Sequence of chain 1.A:
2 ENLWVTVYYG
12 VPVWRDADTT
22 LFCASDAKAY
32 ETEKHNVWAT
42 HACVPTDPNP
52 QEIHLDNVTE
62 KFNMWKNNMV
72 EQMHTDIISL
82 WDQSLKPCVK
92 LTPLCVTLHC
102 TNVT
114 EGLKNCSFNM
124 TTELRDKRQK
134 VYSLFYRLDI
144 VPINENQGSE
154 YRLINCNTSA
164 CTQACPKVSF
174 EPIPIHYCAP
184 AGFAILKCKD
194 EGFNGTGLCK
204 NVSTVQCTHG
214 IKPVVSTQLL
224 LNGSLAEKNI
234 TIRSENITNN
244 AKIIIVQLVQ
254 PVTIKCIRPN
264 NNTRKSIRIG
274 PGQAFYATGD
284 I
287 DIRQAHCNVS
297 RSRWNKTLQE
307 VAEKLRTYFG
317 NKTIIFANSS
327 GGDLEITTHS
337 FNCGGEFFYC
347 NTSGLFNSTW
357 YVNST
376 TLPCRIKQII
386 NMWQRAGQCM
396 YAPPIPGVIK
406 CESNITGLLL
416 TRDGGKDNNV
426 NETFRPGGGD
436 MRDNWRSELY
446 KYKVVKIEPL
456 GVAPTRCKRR

Binding-site contacts:
Ligand atom N2 contacts residue LYS192 of chain 1.A at 3.5 Å (salt-bridge).
Ligand atom N2 contacts residue ASN204 of chain 1.A at 3.5 Å (h-bond).
Ligand atom C2 contacts residue ASN204 of chain 1.A at 3.4 Å.
Ligand atom C8 contacts residue LYS231 of chain 1.A at 3.8 Å.
Ligand atom C8 contacts residue LYS192 of chain 1.A at 3.5 Å.
Ligand atom O3 contacts residue LYS192 of chain 1.A at 3.6 Å.
Ligand atom C8 contacts residue ASP193 of chain 1.A at 3.4 Å.
Ligand atom C2 contacts residue LYS192 of chain 1.A at 4.2 Å.
Ligand atom O4 contacts residue LYS192 of chain 1.A at 4.1 Å.
Ligand atom C1 contacts residue ASN204 of chain 1.A at 3.9 Å.
Ligand atom O7 contacts residue ASN204 of chain 1.A at 2.9 Å (h-bond).
Ligand atom C8 contacts residue ASN204 of chain 1.A at 4.2 Å.
Ligand atom O7 contacts residue LYS192 of chain 1.A at 4.2 Å.
Ligand atom O6 contacts residue HIS55 of chain 1.A at 3.3 Å (h-bond).
Ligand atom C7 contacts residue ASN204 of chain 1.A at 3.4 Å.
Ligand atom C7 contacts residue LYS192 of chain 1.A at 3.5 Å.
Ligand atom O5 contacts residue ASN204 of chain 1.A at 4.3 Å.
Ligand atom C3 contacts residue ASN204 of chain 1.A at 4.5 Å.
Ligand atom C4 contacts residue LYS192 of chain 1.A at 4.2 Å.

The small molecule below binds the protein below.
Small molecule (SMILES): CC(=O)N[C@H]1[C@H](O[C@H]2[C@H](O)[C@@H](NC(C)=O)CO[C@@H]2CO)O[C@H](CO)[C@@H](O[C@@H]2O[C@H](CO)[C@@H](O)[C@H](O)[C@@H]2O)[C@@H]1O